Binding-site contacts:
Ligand atom C14 contacts residue HIS257 of chain 1.C at 3.2 Å.
Ligand atom O5 contacts residue ASN243 of chain 1.C at 3.0 Å (h-bond).
Ligand atom O2 contacts residue SER33 of chain 1.C at 3.2 Å (h-bond).
Ligand atom O2 contacts residue GLY32 of chain 1.C at 3.5 Å.
Ligand atom C2 contacts residue GLU201 of chain 1.C at 3.3 Å.
Ligand atom F5 contacts residue LEU261 of chain 1.C at 3.0 Å.
Ligand atom O1 contacts residue HIS257 of chain 1.C at 3.0 Å (h-bond).
Ligand atom O5 contacts residue GLY118 of chain 1.C at 3.4 Å.
Ligand atom N3 contacts residue GLY118 of chain 1.C at 3.3 Å (h-bond).
Ligand atom O3 contacts residue SER220 of chain 1.C at 2.5 Å (h-bond).
Ligand atom C20 contacts residue SER33 of chain 1.C at 3.6 Å.
Ligand atom C4 contacts residue PHE200 of chain 1.C at 3.6 Å (hydrophobic).
Ligand atom C20 contacts residue HIS86 of chain 1.C at 3.5 Å.
Ligand atom F1 contacts residue PHE159 of chain 1.A at 3.2 Å.
Ligand atom C1 contacts residue GLU201 of chain 1.C at 3.6 Å.
Ligand atom N1 contacts residue GLU201 of chain 1.C at 2.7 Å (salt-bridge).
Ligand atom O5 contacts residue GLU201 of chain 1.C at 3.6 Å.
Ligand atom S1 contacts residue ALA116 of chain 1.C at 3.5 Å (h-bond).
Ligand atom C9 contacts residue SER33 of chain 1.C at 3.6 Å.
Ligand atom C15 contacts residue HIS257 of chain 1.C at 3.6 Å.
Ligand atom F5 contacts residue HIS257 of chain 1.C at 3.1 Å.
Ligand atom C10 contacts residue VAL260 of chain 1.C at 3.6 Å (hydrophobic).
Ligand atom C19 contacts residue SER33 of chain 1.C at 3.6 Å.
Ligand atom C13 contacts residue HIS257 of chain 1.C at 3.1 Å.
Ligand atom O5 contacts residue VAL245 of chain 1.C at 3.6 Å.
Ligand atom O1 contacts residue PHE159 of chain 1.A at 3.1 Å.
Ligand atom N3 contacts residue ALA117 of chain 1.C at 3.6 Å.
Ligand atom C4 contacts residue GLY118 of chain 1.C at 3.4 Å.
Ligand atom O4 contacts residue HIS86 of chain 1.C at 3.0 Å (h-bond).
Ligand atom C10 contacts residue PHE159 of chain 1.A at 3.6 Å (hydrophobic).
Ligand atom N2 contacts residue MET219 of chain 1.C at 3.4 Å.
Ligand atom N3 contacts residue ASN243 of chain 1.C at 3.0 Å (h-bond).
Ligand atom O2 contacts residue ALA116 of chain 1.C at 3.0 Å (h-bond).
Ligand atom F4 contacts residue LEU261 of chain 1.C at 3.3 Å.
Ligand atom F5 contacts residue VAL260 of chain 1.C at 3.2 Å.
Ligand atom C18 contacts residue HIS257 of chain 1.C at 3.6 Å.
Ligand atom O2 contacts residue ASN115 of chain 1.C at 3.2 Å.
Ligand atom O3 contacts residue ASN115 of chain 1.C at 3.3 Å.
Ligand atom O4 contacts residue ARG84 of chain 1.C at 3.0 Å (salt-bridge).
Ligand atom N1 contacts residue PHE200 of chain 1.C at 3.6 Å.

Sequence of chain 1.C:
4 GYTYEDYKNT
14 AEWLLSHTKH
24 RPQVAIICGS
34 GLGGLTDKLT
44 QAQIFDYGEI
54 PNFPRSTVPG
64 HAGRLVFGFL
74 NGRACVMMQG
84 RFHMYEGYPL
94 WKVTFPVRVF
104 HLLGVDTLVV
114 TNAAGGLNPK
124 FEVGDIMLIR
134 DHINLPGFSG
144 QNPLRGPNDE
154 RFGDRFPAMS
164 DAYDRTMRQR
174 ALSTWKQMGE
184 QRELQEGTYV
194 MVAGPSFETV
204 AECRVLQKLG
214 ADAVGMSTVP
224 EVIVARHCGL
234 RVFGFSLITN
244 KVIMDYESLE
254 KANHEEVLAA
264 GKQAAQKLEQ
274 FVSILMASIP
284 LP

Sequence of chain 1.A:
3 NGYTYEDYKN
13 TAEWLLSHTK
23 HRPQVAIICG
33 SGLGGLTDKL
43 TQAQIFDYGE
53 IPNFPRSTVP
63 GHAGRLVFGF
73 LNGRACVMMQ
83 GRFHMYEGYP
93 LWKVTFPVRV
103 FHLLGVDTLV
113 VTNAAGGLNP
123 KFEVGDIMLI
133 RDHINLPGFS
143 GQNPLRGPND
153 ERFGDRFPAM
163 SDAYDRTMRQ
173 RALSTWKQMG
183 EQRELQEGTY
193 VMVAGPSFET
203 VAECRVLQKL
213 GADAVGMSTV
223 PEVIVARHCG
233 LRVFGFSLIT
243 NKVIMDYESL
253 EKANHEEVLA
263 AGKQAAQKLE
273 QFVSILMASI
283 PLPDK

This small molecule binds to this protein.
Small molecule (SMILES): O=c1[nH]cnc2c(Sc3ccc(Oc4c(F)c(F)c(F)c(F)c4F)cc3/C=C/P(=O)(O)O)c[nH]c12